Sequence of chain 1.B:
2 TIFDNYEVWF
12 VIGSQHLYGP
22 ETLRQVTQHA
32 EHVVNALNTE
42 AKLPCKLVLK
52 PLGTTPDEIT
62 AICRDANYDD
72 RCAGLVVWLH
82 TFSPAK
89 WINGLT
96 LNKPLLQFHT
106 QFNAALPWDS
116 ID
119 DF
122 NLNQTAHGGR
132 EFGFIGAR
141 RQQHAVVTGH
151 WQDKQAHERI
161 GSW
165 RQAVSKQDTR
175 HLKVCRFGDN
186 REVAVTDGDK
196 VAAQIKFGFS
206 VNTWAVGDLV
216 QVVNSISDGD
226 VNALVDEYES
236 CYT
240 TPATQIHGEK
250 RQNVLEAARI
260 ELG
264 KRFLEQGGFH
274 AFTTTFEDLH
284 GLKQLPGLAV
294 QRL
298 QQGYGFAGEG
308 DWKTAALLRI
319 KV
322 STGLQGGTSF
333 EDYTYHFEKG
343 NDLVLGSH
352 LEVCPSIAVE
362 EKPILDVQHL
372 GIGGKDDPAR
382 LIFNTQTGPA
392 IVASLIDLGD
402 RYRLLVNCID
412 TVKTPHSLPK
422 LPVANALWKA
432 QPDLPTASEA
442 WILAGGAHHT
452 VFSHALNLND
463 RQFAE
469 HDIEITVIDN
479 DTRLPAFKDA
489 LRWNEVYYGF

Sequence of chain 1.A:
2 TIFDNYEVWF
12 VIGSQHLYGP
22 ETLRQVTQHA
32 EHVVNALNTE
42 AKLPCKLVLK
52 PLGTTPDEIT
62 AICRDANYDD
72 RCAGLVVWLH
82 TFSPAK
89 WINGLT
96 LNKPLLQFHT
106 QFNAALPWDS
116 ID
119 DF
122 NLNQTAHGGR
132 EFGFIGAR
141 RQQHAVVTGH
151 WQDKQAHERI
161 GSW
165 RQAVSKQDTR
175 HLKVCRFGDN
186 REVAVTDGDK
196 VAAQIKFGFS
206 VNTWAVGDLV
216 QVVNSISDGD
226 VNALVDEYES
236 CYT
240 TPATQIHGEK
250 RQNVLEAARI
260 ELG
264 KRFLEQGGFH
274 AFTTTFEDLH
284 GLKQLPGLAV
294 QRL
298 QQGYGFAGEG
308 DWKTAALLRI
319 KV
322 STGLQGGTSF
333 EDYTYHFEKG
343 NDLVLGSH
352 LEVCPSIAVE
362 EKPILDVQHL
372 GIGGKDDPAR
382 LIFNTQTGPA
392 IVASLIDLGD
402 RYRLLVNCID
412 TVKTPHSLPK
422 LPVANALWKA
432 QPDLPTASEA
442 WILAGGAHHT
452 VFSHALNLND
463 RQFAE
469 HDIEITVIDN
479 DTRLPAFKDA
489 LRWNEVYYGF

Binding-site contacts:
Ligand atom O4 contacts residue GLU306 of chain 1.A at 4.0 Å.
Ligand atom O1 contacts residue GLN16 of chain 1.B at 2.6 Å (h-bond).
Ligand atom O3 contacts residue HIS128 of chain 1.B at 3.2 Å (h-bond).
Ligand atom O4 contacts residue HIS350 of chain 1.A at 3.7 Å.
Ligand atom O3 contacts residue GLN125 of chain 1.B at 3.3 Å (h-bond).
Ligand atom O3 contacts residue TYR19 of chain 1.B at 3.5 Å (h-bond).
Ligand atom C1 contacts residue GLN16 of chain 1.B at 2.8 Å.
Ligand atom C5 contacts residue GLU333 of chain 1.A at 2.9 Å.
Ligand atom O1 contacts residue PHE83 of chain 1.B at 3.4 Å.
Ligand atom C5 contacts residue GLU306 of chain 1.A at 3.2 Å.
Ligand atom C2 contacts residue PHE83 of chain 1.B at 3.7 Å (hydrophobic).
Ligand atom C5 contacts residue MN1 of chain 1.D at 3.2 Å.
Ligand atom C4 contacts residue GLU333 of chain 1.A at 3.6 Å.
Ligand atom O5 contacts residue GLU333 of chain 1.A at 2.3 Å (salt-bridge).
Ligand atom O1 contacts residue TYR19 of chain 1.B at 4.3 Å.
Ligand atom C4 contacts residue MN1 of chain 1.D at 3.4 Å.
Ligand atom O1 contacts residue LEU18 of chain 1.B at 3.0 Å.
Ligand atom O5 contacts residue HIS450 of chain 1.A at 3.1 Å (h-bond).
Ligand atom O4 contacts residue TYR335 of chain 1.A at 3.7 Å.
Ligand atom C5 contacts residue HIS449 of chain 1.A at 3.8 Å.
Ligand atom O5 contacts residue GLU306 of chain 1.A at 2.2 Å (salt-bridge).
Ligand atom O2 contacts residue PHE279 of chain 1.A at 3.1 Å.
Ligand atom C2 contacts residue LEU18 of chain 1.B at 4.1 Å (hydrophobic).
Ligand atom C1 contacts residue LEU18 of chain 1.B at 3.3 Å (hydrophobic).
Ligand atom O5 contacts residue HIS449 of chain 1.A at 3.0 Å.
Ligand atom C2 contacts residue MSE185 of chain 1.A at 3.8 Å.
Ligand atom O4 contacts residue MN1 of chain 1.D at 3.1 Å.
Ligand atom C1 contacts residue PHE83 of chain 1.B at 3.5 Å (hydrophobic).
Ligand atom O5 contacts residue MN1 of chain 1.D at 2.0 Å.
Ligand atom C5 contacts residue PHE83 of chain 1.B at 4.2 Å (hydrophobic).
Ligand atom O5 contacts residue HIS350 of chain 1.A at 4.0 Å.
Ligand atom O4 contacts residue GLU333 of chain 1.A at 3.0 Å (salt-bridge).
Ligand atom O2 contacts residue LEU18 of chain 1.B at 3.6 Å.
Ligand atom C4 contacts residue GLU306 of chain 1.A at 3.4 Å.
Ligand atom C1 contacts residue TYR19 of chain 1.B at 3.2 Å (hydrophobic).
Ligand atom O3 contacts residue PHE83 of chain 1.B at 3.8 Å.
Ligand atom C5 contacts residue HIS128 of chain 1.B at 4.2 Å.
Ligand atom O1 contacts residue MSE185 of chain 1.A at 3.5 Å (h-bond).
Ligand atom C3 contacts residue TYR19 of chain 1.B at 4.2 Å (hydrophobic).
Ligand atom O2 contacts residue MSE185 of chain 1.A at 3.2 Å.

This protein binds this small molecule.
Small molecule (SMILES): OC[C@@H](O)C(O)[C@@H](O)CO